Binding-site contacts:
Ligand atom C4 contacts residue ASN13 of chain 1.G at 3.9 Å.
Ligand atom O3 contacts residue TYR16 of chain 1.G at 3.6 Å (h-bond).
Ligand atom C6 contacts residue GLY97 of chain 1.G at 4.3 Å.
Ligand atom C3 contacts residue GLY104 of chain 1.C at 4.2 Å.
Ligand atom C6 contacts residue ASP99 of chain 1.G at 4.0 Å.
Ligand atom O5 contacts residue GLN98 of chain 1.G at 3.1 Å (h-bond).
Ligand atom O6 contacts residue ASP86 of chain 1.C at 3.7 Å.
Ligand atom O4 contacts residue ASP86 of chain 1.C at 3.4 Å (salt-bridge).
Ligand atom O2 contacts residue GLY97 of chain 1.G at 4.2 Å.
Ligand atom C4 contacts residue ASP86 of chain 1.C at 3.5 Å.
Ligand atom C6 contacts residue TYR11 of chain 1.G at 3.3 Å (hydrophobic).
Ligand atom C5 contacts residue TYR11 of chain 1.G at 3.4 Å (hydrophobic).
Ligand atom O2 contacts residue GLY103 of chain 1.C at 4.0 Å.
Ligand atom C5 contacts residue GLN98 of chain 1.G at 4.2 Å.
Ligand atom O4 contacts residue ASN13 of chain 1.G at 2.7 Å (h-bond).
Ligand atom O3 contacts residue GLY104 of chain 1.C at 3.5 Å (h-bond).
Ligand atom C4 contacts residue GLY103 of chain 1.C at 3.8 Å.
Ligand atom O6 contacts residue ASP99 of chain 1.G at 2.6 Å (salt-bridge).
Ligand atom O6 contacts residue ALA85 of chain 1.C at 3.8 Å.
Ligand atom C4 contacts residue GLY104 of chain 1.C at 3.6 Å.
Ligand atom C6 contacts residue ASP86 of chain 1.C at 3.0 Å.
Ligand atom O6 contacts residue GLY97 of chain 1.G at 3.4 Å.
Ligand atom C3 contacts residue GLY103 of chain 1.C at 4.4 Å.
Ligand atom O5 contacts residue ASP99 of chain 1.G at 4.4 Å.
Ligand atom O6 contacts residue TYR11 of chain 1.G at 4.4 Å.
Ligand atom O4 contacts residue TYR11 of chain 1.G at 3.3 Å.
Ligand atom O2 contacts residue GLN98 of chain 1.G at 4.4 Å.
Ligand atom C6 contacts residue GLN98 of chain 1.G at 4.0 Å.
Ligand atom O5 contacts residue GLY97 of chain 1.G at 4.0 Å.
Ligand atom O1 contacts residue GLN98 of chain 1.G at 4.2 Å.
Ligand atom C4 contacts residue TYR11 of chain 1.G at 4.1 Å (hydrophobic).
Ligand atom C1 contacts residue GLN98 of chain 1.G at 3.9 Å.
Ligand atom C6 contacts residue ALA85 of chain 1.C at 3.7 Å (hydrophobic).
Ligand atom C3 contacts residue ASN13 of chain 1.G at 4.0 Å.
Ligand atom O4 contacts residue GLY103 of chain 1.C at 4.0 Å.
Ligand atom O3 contacts residue GLY103 of chain 1.C at 3.9 Å.
Ligand atom C5 contacts residue ASP86 of chain 1.C at 3.8 Å.
Ligand atom O3 contacts residue ASN13 of chain 1.G at 4.0 Å.
Ligand atom O4 contacts residue GLY104 of chain 1.C at 3.2 Å (h-bond).
Ligand atom O6 contacts residue GLN98 of chain 1.G at 2.9 Å (h-bond).

Sequence of chain 1.G:
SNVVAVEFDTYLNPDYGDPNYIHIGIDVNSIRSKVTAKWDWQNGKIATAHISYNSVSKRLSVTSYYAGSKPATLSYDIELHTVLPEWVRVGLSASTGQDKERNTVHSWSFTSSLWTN

This protein binds this small molecule.
Small molecule (SMILES): OC[C@H]1O[C@H](O)[C@@H](O)[C@@H](O)[C@@H]1O

Sequence of chain 1.C:
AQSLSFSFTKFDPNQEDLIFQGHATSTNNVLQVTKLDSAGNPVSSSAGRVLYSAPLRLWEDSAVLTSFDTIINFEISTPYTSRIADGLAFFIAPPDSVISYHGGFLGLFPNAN